Sequence of chain 1.A:
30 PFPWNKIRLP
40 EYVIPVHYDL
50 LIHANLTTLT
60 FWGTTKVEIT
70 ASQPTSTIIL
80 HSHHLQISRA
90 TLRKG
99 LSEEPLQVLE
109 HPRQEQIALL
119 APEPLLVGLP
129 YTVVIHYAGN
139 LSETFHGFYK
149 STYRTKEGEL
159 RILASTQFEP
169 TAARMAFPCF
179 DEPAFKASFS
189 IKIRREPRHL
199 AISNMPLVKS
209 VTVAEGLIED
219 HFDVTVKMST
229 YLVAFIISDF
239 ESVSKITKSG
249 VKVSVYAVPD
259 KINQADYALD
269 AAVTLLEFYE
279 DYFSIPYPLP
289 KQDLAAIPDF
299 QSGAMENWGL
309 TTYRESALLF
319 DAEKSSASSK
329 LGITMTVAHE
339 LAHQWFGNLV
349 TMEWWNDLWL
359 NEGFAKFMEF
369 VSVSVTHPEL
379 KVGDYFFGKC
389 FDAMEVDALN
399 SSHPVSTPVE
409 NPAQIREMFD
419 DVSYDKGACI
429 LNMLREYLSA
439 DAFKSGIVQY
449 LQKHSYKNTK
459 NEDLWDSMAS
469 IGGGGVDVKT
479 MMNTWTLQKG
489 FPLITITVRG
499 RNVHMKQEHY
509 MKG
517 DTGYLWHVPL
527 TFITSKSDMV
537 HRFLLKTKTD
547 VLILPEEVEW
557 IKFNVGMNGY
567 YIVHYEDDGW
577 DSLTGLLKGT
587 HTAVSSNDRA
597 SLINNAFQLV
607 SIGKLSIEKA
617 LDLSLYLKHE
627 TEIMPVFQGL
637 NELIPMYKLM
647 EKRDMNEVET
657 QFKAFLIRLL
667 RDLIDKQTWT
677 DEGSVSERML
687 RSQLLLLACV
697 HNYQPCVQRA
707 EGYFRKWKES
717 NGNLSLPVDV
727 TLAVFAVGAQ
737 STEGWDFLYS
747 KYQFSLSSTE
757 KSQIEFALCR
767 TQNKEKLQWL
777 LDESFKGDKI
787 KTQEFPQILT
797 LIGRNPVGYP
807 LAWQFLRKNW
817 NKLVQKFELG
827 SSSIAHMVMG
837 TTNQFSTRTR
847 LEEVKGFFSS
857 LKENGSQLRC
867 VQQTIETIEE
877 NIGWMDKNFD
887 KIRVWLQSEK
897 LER

Binding-site contacts:
Ligand atom O6 contacts residue ASN138 of chain 1.A at 4.4 Å.
Ligand atom C7 contacts residue ASN138 of chain 1.A at 4.2 Å.
Ligand atom C5 contacts residue ASN138 of chain 1.A at 3.6 Å.
Ligand atom O6 contacts residue GLY137 of chain 1.A at 4.3 Å.
Ligand atom O5 contacts residue ASN138 of chain 1.A at 2.3 Å (h-bond).
Ligand atom C2 contacts residue ASN138 of chain 1.A at 2.4 Å.
Ligand atom N2 contacts residue ASN138 of chain 1.A at 2.9 Å (h-bond).
Ligand atom C1 contacts residue ASN138 of chain 1.A at 1.4 Å.
Ligand atom C4 contacts residue ASN138 of chain 1.A at 4.2 Å.
Ligand atom C3 contacts residue ASN138 of chain 1.A at 3.8 Å.
Ligand atom O6 contacts residue GLN85 of chain 1.A at 4.0 Å.

A small-molecule ligand and the protein it binds are described below.
Small molecule (SMILES): CC(=O)N[C@H]1[C@H](O[C@H]2[C@H](O)[C@@H](NC(C)=O)CO[C@@H]2CO)O[C@H](CO)[C@@H](O[C@@H]2O[C@H](CO)[C@@H](O)[C@H](O)[C@@H]2O)[C@@H]1O